Binding-site contacts:
Ligand atom C8 contacts residue ASN79 of chain 1.B at 3.1 Å.
Ligand atom O7 contacts residue ASN79 of chain 1.B at 4.2 Å.
Ligand atom C7 contacts residue ASN82 of chain 1.B at 4.1 Å.
Ligand atom N2 contacts residue ASN82 of chain 1.B at 3.1 Å (h-bond).
Ligand atom C7 contacts residue ASN79 of chain 1.B at 3.8 Å.
Ligand atom C8 contacts residue LYS75 of chain 1.B at 3.9 Å.
Ligand atom C4 contacts residue ASN82 of chain 1.B at 4.3 Å.
Ligand atom C2 contacts residue ASN82 of chain 1.B at 2.6 Å.
Ligand atom C5 contacts residue ASN82 of chain 1.B at 3.8 Å.
Ligand atom C7 contacts residue GLU72 of chain 1.B at 4.2 Å.
Ligand atom C1 contacts residue ASN82 of chain 1.B at 1.5 Å.
Ligand atom O3 contacts residue GLU72 of chain 1.B at 4.4 Å.
Ligand atom C3 contacts residue ASN82 of chain 1.B at 3.9 Å.
Ligand atom O5 contacts residue ASN82 of chain 1.B at 2.5 Å (h-bond).
Ligand atom C8 contacts residue GLU72 of chain 1.B at 3.4 Å.

This protein binds this small molecule.
Small molecule (SMILES): CC(=O)N[C@@H]1[C@@H](O)[C@H](O)[C@@H](CO)O[C@H]1O

Sequence of chain 1.B:
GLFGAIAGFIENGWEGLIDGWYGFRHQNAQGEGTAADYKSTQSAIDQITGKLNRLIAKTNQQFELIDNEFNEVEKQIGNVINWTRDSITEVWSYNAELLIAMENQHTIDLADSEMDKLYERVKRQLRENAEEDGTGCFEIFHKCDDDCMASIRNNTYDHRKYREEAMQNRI